Sequence of chain 2.A:
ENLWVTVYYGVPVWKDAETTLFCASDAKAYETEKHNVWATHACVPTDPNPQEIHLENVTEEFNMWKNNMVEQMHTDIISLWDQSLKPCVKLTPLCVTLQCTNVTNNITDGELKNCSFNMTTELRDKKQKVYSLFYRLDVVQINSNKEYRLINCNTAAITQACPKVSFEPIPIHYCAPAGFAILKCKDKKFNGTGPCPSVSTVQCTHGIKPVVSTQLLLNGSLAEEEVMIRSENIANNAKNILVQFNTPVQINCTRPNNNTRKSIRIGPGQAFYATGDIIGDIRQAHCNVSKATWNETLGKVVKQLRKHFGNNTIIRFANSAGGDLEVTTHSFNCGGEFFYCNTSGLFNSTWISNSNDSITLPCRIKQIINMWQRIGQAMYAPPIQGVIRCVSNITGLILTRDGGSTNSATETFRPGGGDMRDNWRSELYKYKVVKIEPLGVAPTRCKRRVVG

The protein below binds the small molecule below.
Small molecule (SMILES): CC(=O)N[C@@H]1[C@@H](O)[C@H](O)[C@@H](CO)O[C@H]1O

Binding-site contacts:
Ligand atom C7 contacts residue GLY322 of chain 2.A at 4.2 Å.
Ligand atom O7 contacts residue GLY322 of chain 2.A at 3.1 Å.
Ligand atom C7 contacts residue ASN324 of chain 2.A at 3.4 Å.
Ligand atom O6 contacts residue ASN324 of chain 2.A at 4.4 Å.
Ligand atom O7 contacts residue ASN324 of chain 2.A at 2.7 Å (h-bond).
Ligand atom C3 contacts residue ASN324 of chain 2.A at 3.9 Å.
Ligand atom O7 contacts residue ASN323 of chain 2.A at 3.5 Å (h-bond).
Ligand atom C6 contacts residue SER430 of chain 2.A at 4.3 Å.
Ligand atom O5 contacts residue ASN324 of chain 2.A at 2.2 Å (h-bond).
Ligand atom C4 contacts residue SER430 of chain 2.A at 3.6 Å.
Ligand atom C4 contacts residue ASN324 of chain 2.A at 4.2 Å.
Ligand atom C1 contacts residue ASN324 of chain 2.A at 1.4 Å.
Ligand atom O4 contacts residue SER430 of chain 2.A at 3.0 Å (h-bond).
Ligand atom C2 contacts residue ASN324 of chain 2.A at 2.5 Å.
Ligand atom N2 contacts residue ASN324 of chain 2.A at 3.1 Å (h-bond).
Ligand atom O7 contacts residue THR325 of chain 2.A at 4.4 Å.
Ligand atom C5 contacts residue ASN324 of chain 2.A at 3.6 Å.